Binding-site contacts:
Ligand atom C7 contacts residue ASN600 of chain 1.A at 3.1 Å.
Ligand atom C8 contacts residue ASN600 of chain 1.A at 4.0 Å.
Ligand atom N2 contacts residue ASN600 of chain 1.A at 2.9 Å (h-bond).
Ligand atom C5 contacts residue ASN600 of chain 1.A at 3.7 Å.
Ligand atom C1 contacts residue ASN600 of chain 1.A at 1.4 Å.
Ligand atom C4 contacts residue ASN600 of chain 1.A at 4.2 Å.
Ligand atom O5 contacts residue ASN600 of chain 1.A at 2.4 Å (h-bond).
Ligand atom O7 contacts residue ASN600 of chain 1.A at 3.0 Å (h-bond).
Ligand atom C3 contacts residue ASN600 of chain 1.A at 3.8 Å.
Ligand atom C2 contacts residue ASN600 of chain 1.A at 2.4 Å.

Sequence of chain 1.A:
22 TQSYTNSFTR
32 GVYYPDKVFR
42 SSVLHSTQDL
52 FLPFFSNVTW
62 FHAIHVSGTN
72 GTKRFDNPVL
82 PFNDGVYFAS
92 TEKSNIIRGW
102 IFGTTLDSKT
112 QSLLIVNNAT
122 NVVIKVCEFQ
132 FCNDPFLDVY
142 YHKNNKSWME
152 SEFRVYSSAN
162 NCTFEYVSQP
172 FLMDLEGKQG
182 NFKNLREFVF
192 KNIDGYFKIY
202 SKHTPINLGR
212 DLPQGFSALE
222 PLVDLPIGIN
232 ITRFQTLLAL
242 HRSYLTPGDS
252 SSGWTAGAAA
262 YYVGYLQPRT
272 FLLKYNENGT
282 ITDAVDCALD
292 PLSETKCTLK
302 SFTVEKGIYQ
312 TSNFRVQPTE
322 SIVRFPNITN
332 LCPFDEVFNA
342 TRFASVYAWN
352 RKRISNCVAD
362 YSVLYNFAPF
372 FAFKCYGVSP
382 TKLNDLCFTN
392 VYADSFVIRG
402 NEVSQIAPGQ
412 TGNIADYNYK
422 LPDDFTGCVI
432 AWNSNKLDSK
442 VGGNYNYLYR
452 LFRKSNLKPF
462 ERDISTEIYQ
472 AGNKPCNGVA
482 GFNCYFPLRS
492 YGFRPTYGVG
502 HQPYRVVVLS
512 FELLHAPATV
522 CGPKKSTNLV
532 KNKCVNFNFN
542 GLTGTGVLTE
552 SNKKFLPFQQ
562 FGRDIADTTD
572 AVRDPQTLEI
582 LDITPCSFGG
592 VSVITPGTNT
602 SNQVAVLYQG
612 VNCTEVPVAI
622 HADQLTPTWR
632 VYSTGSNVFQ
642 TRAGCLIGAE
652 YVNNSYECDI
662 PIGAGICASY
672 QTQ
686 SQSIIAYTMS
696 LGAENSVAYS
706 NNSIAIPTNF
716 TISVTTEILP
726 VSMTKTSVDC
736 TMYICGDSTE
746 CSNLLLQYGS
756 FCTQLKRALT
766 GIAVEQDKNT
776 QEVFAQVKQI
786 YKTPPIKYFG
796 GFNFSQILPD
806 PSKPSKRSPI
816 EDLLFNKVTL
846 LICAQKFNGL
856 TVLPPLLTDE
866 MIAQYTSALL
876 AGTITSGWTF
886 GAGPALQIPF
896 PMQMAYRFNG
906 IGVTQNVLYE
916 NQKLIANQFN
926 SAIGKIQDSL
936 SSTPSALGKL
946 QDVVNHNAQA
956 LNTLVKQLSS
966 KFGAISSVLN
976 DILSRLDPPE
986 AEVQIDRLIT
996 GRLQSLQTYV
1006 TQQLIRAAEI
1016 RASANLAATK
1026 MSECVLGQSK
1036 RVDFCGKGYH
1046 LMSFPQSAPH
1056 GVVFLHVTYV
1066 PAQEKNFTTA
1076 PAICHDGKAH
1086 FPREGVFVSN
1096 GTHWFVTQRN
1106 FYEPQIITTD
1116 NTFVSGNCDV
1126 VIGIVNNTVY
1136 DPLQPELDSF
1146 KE

A small-molecule ligand and the protein it binds are described below.
Small molecule (SMILES): CC(=O)N[C@@H]1[C@@H](O)[C@H](O)[C@@H](CO)O[C@H]1O